Binding-site contacts:
Ligand atom O2 contacts residue THR183 of chain 1.A at 3.6 Å.
Ligand atom O3P contacts residue SER235 of chain 1.A at 4.0 Å.
Ligand atom O1P contacts residue THR183 of chain 1.A at 3.8 Å.
Ligand atom O1 contacts residue LEU100 of chain 1.A at 3.4 Å.
Ligand atom C1 contacts residue PHE22 of chain 1.A at 3.7 Å (hydrophobic).
Ligand atom O1 contacts residue TYR175 of chain 1.A at 2.7 Å (h-bond).
Ligand atom O3P contacts residue GLY213 of chain 1.A at 2.7 Å (h-bond).
Ligand atom O2P contacts residue GLY234 of chain 1.A at 2.8 Å (h-bond).
Ligand atom O2P contacts residue GLY213 of chain 1.A at 3.9 Å.
Ligand atom O1P contacts residue GLY213 of chain 1.A at 4.1 Å.
Ligand atom O3P contacts residue PHE212 of chain 1.A at 3.4 Å.
Ligand atom O3P contacts residue THR183 of chain 1.A at 3.7 Å.
Ligand atom O2P contacts residue SER235 of chain 1.A at 3.3 Å (h-bond).
Ligand atom O2 contacts residue GLY234 of chain 1.A at 3.9 Å.
Ligand atom C3 contacts residue PHE212 of chain 1.A at 3.9 Å (hydrophobic).
Ligand atom C3 contacts residue TYR175 of chain 1.A at 3.4 Å (hydrophobic).
Ligand atom P contacts residue SER235 of chain 1.A at 3.6 Å.
Ligand atom P contacts residue THR183 of chain 1.A at 4.0 Å.
Ligand atom C2 contacts residue TYR175 of chain 1.A at 3.6 Å (hydrophobic).
Ligand atom C3 contacts residue GLY234 of chain 1.A at 3.9 Å.
Ligand atom O4P contacts residue THR183 of chain 1.A at 3.4 Å.
Ligand atom O4P contacts residue ILE64 of chain 1.A at 3.6 Å.
Ligand atom O4P contacts residue SER235 of chain 1.A at 2.7 Å (h-bond).
Ligand atom O2P contacts residue SER233 of chain 1.A at 3.8 Å.
Ligand atom C1 contacts residue LEU100 of chain 1.A at 3.7 Å (hydrophobic).
Ligand atom O1 contacts residue ILE232 of chain 1.A at 3.4 Å.
Ligand atom O4P contacts residue GLY184 of chain 1.A at 3.8 Å.
Ligand atom O3P contacts residue GLY184 of chain 1.A at 2.8 Å (h-bond).
Ligand atom P contacts residue GLY234 of chain 1.A at 3.9 Å.
Ligand atom P contacts residue PHE212 of chain 1.A at 4.0 Å.
Ligand atom O4P contacts residue GLY234 of chain 1.A at 3.7 Å.
Ligand atom O2 contacts residue PHE22 of chain 1.A at 3.8 Å.
Ligand atom O2 contacts residue ILE64 of chain 1.A at 3.3 Å.
Ligand atom O1P contacts residue PHE212 of chain 1.A at 3.3 Å.
Ligand atom C2 contacts residue THR183 of chain 1.A at 3.5 Å.
Ligand atom C1 contacts residue TYR175 of chain 1.A at 3.5 Å (hydrophobic).
Ligand atom P contacts residue GLY184 of chain 1.A at 3.8 Å.
Ligand atom P contacts residue GLY213 of chain 1.A at 3.8 Å.
Ligand atom C1 contacts residue ILE232 of chain 1.A at 4.1 Å (hydrophobic).
Ligand atom O1P contacts residue TYR175 of chain 1.A at 4.1 Å.

Sequence of chain 1.A:
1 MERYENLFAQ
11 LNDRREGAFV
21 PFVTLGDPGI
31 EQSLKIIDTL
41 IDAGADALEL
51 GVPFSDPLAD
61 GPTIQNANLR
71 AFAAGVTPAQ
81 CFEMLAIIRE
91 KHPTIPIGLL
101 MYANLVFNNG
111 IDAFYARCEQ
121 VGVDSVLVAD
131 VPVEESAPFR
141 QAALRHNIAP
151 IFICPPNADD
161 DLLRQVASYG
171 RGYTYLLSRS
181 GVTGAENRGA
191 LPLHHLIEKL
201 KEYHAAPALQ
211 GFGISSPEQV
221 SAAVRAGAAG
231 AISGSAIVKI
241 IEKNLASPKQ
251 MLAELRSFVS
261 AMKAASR

A protein and the small-molecule ligand that binds it are described below.
Small molecule (SMILES): O=C[C@H](O)COP(=O)(O)O